The protein below binds the small molecule below.
Small molecule (SMILES): CCCS(=O)(=O)Nc1ccc(F)c(C(=O)c2c[nH]c3ncc(-c4ccc(OCCOCCOCCOc5ccc(-c6cnc7[nH]cc(C(=O)c8c(F)ccc(NS(=O)(=O)CCC)c8F)c7c6)cc5)cc4)cc23)c1F

Sequence of chain 1.A:
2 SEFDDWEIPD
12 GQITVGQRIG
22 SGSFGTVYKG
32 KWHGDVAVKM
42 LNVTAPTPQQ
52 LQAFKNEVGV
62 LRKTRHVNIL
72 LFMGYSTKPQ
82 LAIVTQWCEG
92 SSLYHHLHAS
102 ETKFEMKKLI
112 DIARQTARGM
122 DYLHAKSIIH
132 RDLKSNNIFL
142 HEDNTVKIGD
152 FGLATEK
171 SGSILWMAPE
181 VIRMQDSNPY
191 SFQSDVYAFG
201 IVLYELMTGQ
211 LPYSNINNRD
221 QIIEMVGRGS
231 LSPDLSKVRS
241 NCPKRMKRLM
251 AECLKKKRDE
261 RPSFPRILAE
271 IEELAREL

Binding-site contacts:
Ligand atom C13 contacts residue ALA38 of chain 1.B at 3.3 Å (hydrophobic).
Ligand atom O03 contacts residue PHE152 of chain 1.B at 2.9 Å (h-bond).
Ligand atom N05 contacts residue ALA38 of chain 1.A at 3.2 Å.
Ligand atom C25 contacts residue GLN18 of chain 1.A at 3.3 Å.
Ligand atom C42 contacts residue ALA38 of chain 1.A at 3.3 Å (hydrophobic).
Ligand atom N01 contacts residue CYS89 of chain 1.B at 2.8 Å (h-bond).
Ligand atom O09 contacts residue GLY153 of chain 1.A at 2.8 Å (h-bond).
Ligand atom N02 contacts residue ALA38 of chain 1.B at 3.3 Å.
Ligand atom C28 contacts residue GLN18 of chain 1.B at 3.1 Å.
Ligand atom C40 contacts residue CYS89 of chain 1.A at 3.3 Å (hydrophobic).
Ligand atom N02 contacts residue GLN87 of chain 1.B at 2.8 Å (h-bond).
Ligand atom F01 contacts residue LEU71 of chain 1.B at 3.3 Å.
Ligand atom N03 contacts residue ASP151 of chain 1.B at 2.9 Å (salt-bridge).
Ligand atom O05 contacts residue GLN18 of chain 1.A at 3.2 Å (h-bond).
Ligand atom F03 contacts residue PHE140 of chain 1.A at 3.2 Å.
Ligand atom N04 contacts residue CYS89 of chain 1.A at 2.9 Å (h-bond).
Ligand atom C46 contacts residue LYS40 of chain 1.A at 3.4 Å.
Ligand atom O09 contacts residue ASP151 of chain 1.A at 3.1 Å (salt-bridge).
Ligand atom C25 contacts residue HIS96 of chain 1.B at 3.3 Å.
Ligand atom O03 contacts residue ASP151 of chain 1.B at 3.2 Å (salt-bridge).
Ligand atom F contacts residue ALA38 of chain 1.A at 3.4 Å.
Ligand atom C13 contacts residue THR86 of chain 1.B at 3.1 Å.
Ligand atom N05 contacts residue GLN87 of chain 1.A at 2.8 Å (h-bond).
Ligand atom C26 contacts residue GLN18 of chain 1.A at 3.0 Å.
Ligand atom C42 contacts residue THR86 of chain 1.A at 3.1 Å.
Ligand atom O03 contacts residue GLY153 of chain 1.B at 2.7 Å (h-bond).
Ligand atom C13 contacts residue LEU71 of chain 1.B at 3.2 Å (hydrophobic).
Ligand atom N contacts residue ASP151 of chain 1.A at 2.9 Å (salt-bridge).
Ligand atom O01 contacts residue PHE140 of chain 1.B at 3.4 Å.
Ligand atom C24 contacts residue GLN18 of chain 1.A at 3.3 Å.
Ligand atom O02 contacts residue LYS40 of chain 1.B at 3.4 Å (salt-bridge).
Ligand atom C03 contacts residue DMS1 of chain 1.K at 3.4 Å.
Ligand atom C42 contacts residue LEU71 of chain 1.A at 3.3 Å (hydrophobic).
Ligand atom O08 contacts residue PHE140 of chain 1.A at 3.1 Å.
Ligand atom O09 contacts residue PHE152 of chain 1.A at 3.0 Å (h-bond).
Ligand atom F03 contacts residue LEU71 of chain 1.A at 3.3 Å.
Ligand atom C35 contacts residue SER92 of chain 1.A at 3.3 Å.
Ligand atom F01 contacts residue ASP151 of chain 1.B at 3.3 Å.
Ligand atom F02 contacts residue ALA38 of chain 1.B at 3.1 Å.
Ligand atom C11 contacts residue CYS89 of chain 1.B at 3.2 Å (hydrophobic).

Sequence of chain 1.B:
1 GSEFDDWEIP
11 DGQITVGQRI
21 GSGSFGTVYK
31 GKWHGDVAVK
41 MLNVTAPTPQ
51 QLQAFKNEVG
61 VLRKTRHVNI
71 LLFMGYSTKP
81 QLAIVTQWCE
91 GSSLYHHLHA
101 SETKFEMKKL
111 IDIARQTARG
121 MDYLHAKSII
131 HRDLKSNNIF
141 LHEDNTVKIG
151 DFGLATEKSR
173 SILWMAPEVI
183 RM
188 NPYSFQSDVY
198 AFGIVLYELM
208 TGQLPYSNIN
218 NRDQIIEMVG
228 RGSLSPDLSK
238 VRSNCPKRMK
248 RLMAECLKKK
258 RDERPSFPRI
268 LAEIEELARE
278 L